Binding-site contacts:
Ligand atom C7 contacts residue ASN1134 of chain 1.B at 3.3 Å.
Ligand atom N2 contacts residue ASN1134 of chain 1.B at 3.7 Å.
Ligand atom O7 contacts residue ASN1134 of chain 1.B at 2.2 Å (h-bond).
Ligand atom C8 contacts residue ILE1132 of chain 1.B at 4.0 Å (hydrophobic).
Ligand atom C1 contacts residue ASN1134 of chain 1.B at 3.1 Å.
Ligand atom C2 contacts residue ASN1134 of chain 1.B at 3.2 Å.
Ligand atom O5 contacts residue ASN1134 of chain 1.B at 3.5 Å (h-bond).

The protein below binds the small molecule below.
Small molecule (SMILES): CC(=O)N[C@@H]1[C@@H](O)[C@H](O)[C@@H](CO)O[C@H]1O

Sequence of chain 1.B:
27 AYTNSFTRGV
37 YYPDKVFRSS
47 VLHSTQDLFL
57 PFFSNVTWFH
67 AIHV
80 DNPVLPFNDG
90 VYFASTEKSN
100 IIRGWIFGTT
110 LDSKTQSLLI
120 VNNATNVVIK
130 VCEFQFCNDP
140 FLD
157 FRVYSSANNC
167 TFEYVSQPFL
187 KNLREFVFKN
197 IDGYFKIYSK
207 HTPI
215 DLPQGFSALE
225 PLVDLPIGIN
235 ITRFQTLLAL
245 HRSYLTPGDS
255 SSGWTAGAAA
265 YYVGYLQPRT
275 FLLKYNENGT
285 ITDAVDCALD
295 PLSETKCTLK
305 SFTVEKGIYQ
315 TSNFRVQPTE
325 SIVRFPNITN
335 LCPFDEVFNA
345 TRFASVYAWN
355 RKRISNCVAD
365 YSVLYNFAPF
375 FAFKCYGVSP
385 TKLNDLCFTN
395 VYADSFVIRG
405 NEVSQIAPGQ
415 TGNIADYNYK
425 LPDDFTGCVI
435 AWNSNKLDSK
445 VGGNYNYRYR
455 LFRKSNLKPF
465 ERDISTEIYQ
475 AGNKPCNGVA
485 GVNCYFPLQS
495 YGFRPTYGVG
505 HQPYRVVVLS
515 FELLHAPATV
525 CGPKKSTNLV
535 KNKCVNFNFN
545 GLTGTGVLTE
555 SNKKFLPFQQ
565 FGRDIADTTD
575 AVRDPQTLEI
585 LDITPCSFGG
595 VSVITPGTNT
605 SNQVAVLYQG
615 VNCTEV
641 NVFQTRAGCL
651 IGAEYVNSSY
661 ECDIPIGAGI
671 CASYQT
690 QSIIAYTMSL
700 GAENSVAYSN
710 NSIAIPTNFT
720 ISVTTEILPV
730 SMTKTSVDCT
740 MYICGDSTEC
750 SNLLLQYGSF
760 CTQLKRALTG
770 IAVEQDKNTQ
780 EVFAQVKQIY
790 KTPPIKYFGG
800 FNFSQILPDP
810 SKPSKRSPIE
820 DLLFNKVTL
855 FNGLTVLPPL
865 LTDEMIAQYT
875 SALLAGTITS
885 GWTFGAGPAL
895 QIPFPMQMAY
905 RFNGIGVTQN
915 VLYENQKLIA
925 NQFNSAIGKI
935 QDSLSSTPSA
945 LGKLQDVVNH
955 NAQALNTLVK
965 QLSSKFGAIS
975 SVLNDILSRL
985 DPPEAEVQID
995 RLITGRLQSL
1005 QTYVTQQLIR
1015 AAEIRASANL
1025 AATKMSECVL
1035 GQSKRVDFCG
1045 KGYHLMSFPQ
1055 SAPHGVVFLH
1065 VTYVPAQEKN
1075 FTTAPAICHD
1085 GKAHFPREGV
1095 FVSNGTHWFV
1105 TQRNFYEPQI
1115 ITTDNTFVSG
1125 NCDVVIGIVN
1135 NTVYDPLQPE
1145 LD